Binding-site contacts:
Ligand atom O6A contacts residue GLN144 of chain 1.B at 3.4 Å (h-bond).
Ligand atom C4 contacts residue GLU680 of chain 1.A at 3.6 Å.
Ligand atom C3 contacts residue ARG276 of chain 1.B at 3.7 Å.
Ligand atom O3 contacts residue ARG276 of chain 1.B at 2.7 Å (salt-bridge).
Ligand atom O6B contacts residue ASN147 of chain 1.B at 3.5 Å (h-bond).
Ligand atom C6 contacts residue ASN199 of chain 1.B at 3.7 Å.
Ligand atom O2 contacts residue HIS200 of chain 1.B at 3.2 Å (h-bond).
Ligand atom O5 contacts residue ARG454 of chain 1.B at 3.5 Å (salt-bridge).
Ligand atom O3 contacts residue GLN144 of chain 1.B at 3.1 Å (h-bond).
Ligand atom C5 contacts residue HIS200 of chain 1.B at 3.8 Å.
Ligand atom O5 contacts residue HIS429 of chain 1.B at 3.4 Å (h-bond).
Ligand atom O4 contacts residue ARG454 of chain 1.B at 3.3 Å (salt-bridge).
Ligand atom C2 contacts residue TYR273 of chain 1.B at 3.6 Å (hydrophobic).
Ligand atom O3 contacts residue TYR273 of chain 1.B at 3.2 Å (h-bond).
Ligand atom O2 contacts residue TYR273 of chain 1.B at 2.9 Å (h-bond).
Ligand atom O3 contacts residue ARG454 of chain 1.B at 3.5 Å (salt-bridge).
Ligand atom O5 contacts residue HIS200 of chain 1.B at 3.0 Å (h-bond).
Ligand atom O3 contacts residue GLU680 of chain 1.A at 2.8 Å (salt-bridge).
Ligand atom O1 contacts residue HIS429 of chain 1.B at 3.6 Å.
Ligand atom O6A contacts residue ASN147 of chain 1.B at 3.2 Å (h-bond).
Ligand atom O6A contacts residue HIS200 of chain 1.B at 3.3 Å (h-bond).
Ligand atom O1 contacts residue ASP241 of chain 1.B at 2.6 Å (salt-bridge).
Ligand atom C6 contacts residue ASN147 of chain 1.B at 3.6 Å.
Ligand atom C3 contacts residue TYR277 of chain 1.B at 3.8 Å (hydrophobic).
Ligand atom C3 contacts residue GLU680 of chain 1.A at 3.7 Å.
Ligand atom O2 contacts residue LEU146 of chain 1.B at 3.7 Å.
Ligand atom O5 contacts residue ASP241 of chain 1.B at 3.6 Å.
Ligand atom O1 contacts residue TYR466 of chain 1.B at 3.2 Å.
Ligand atom C1 contacts residue HIS200 of chain 1.B at 3.7 Å.
Ligand atom C2 contacts residue GLN144 of chain 1.B at 3.4 Å.
Ligand atom C5 contacts residue HIS429 of chain 1.B at 3.3 Å.
Ligand atom O6A contacts residue HIS429 of chain 1.B at 2.8 Å (h-bond).
Ligand atom C6 contacts residue HIS200 of chain 1.B at 3.8 Å.
Ligand atom O6A contacts residue HIS198 of chain 1.B at 3.6 Å.
Ligand atom O2 contacts residue ARG454 of chain 1.B at 2.9 Å (salt-bridge).
Ligand atom O6A contacts residue ASN199 of chain 1.B at 2.9 Å (h-bond).
Ligand atom C1 contacts residue ASP241 of chain 1.B at 3.2 Å.
Ligand atom O2 contacts residue GLN144 of chain 1.B at 2.4 Å (h-bond).
Ligand atom C6 contacts residue HIS429 of chain 1.B at 3.1 Å.
Ligand atom O6B contacts residue ASN199 of chain 1.B at 3.7 Å.

Sequence of chain 1.B:
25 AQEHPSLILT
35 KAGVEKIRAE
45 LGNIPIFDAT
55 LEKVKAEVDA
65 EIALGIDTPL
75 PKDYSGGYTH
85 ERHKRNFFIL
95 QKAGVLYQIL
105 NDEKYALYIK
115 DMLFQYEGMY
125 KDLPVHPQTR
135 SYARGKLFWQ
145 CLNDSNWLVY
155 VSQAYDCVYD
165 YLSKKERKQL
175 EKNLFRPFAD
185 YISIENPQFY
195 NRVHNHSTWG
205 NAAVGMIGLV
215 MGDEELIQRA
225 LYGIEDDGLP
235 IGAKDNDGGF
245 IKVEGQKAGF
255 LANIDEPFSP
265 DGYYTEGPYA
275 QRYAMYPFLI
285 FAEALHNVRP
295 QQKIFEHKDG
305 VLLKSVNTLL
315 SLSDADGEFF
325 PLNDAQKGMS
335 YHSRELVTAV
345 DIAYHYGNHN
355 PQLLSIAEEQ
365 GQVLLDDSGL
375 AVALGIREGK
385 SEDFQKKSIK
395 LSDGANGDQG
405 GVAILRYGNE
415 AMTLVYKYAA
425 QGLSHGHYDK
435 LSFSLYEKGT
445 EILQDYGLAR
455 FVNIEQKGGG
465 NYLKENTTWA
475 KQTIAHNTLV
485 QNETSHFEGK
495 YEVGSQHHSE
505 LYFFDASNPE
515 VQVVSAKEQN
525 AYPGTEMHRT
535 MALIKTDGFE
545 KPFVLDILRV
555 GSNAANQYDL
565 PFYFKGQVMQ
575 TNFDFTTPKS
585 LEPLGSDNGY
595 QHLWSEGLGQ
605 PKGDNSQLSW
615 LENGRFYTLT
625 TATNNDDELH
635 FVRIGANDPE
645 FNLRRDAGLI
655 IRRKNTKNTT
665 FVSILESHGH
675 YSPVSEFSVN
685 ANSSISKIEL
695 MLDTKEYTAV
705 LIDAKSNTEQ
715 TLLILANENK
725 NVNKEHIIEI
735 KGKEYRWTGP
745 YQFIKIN

A protein and the small-molecule ligand that binds it are described below.
Small molecule (SMILES): O=C(O)C1=C[C@H](O)[C@H](O)[C@H](O[C@H]2[C@H](O)[C@H](O)[C@@H](O)O[C@@H]2C(=O)O)O1

Sequence of chain 1.A:
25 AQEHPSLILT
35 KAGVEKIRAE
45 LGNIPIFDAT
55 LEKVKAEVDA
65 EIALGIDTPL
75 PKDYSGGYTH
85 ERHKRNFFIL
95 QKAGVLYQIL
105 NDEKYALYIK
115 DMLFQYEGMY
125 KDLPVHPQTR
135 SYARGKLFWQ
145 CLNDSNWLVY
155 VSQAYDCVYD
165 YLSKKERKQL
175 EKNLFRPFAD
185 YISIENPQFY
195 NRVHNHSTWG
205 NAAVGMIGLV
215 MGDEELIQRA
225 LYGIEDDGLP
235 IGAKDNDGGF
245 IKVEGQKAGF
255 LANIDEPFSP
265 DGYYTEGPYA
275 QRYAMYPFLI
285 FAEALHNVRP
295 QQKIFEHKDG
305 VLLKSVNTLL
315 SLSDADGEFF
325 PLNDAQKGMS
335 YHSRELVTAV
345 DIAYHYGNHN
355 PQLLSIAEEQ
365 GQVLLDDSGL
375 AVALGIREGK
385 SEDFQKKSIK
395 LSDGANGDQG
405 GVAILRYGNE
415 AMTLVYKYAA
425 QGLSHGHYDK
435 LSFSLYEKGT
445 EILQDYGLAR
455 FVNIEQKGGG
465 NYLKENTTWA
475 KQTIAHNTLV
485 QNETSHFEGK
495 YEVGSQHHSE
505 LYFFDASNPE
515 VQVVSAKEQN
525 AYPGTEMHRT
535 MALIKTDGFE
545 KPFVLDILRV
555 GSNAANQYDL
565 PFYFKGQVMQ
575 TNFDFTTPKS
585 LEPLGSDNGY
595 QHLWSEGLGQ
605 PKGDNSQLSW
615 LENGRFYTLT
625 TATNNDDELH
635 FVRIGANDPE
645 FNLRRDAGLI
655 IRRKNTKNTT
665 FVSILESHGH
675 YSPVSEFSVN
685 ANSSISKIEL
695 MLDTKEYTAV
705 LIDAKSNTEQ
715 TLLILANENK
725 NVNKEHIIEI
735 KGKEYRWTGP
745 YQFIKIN